The protein below binds the small molecule below.
Small molecule (SMILES): CC(C)[C@H](NC(=O)[C@H](CCCN=C(N)N)NC(=O)[C@@H](N)CCC(=O)O)C(=O)N[C@H](C=O)CCCCN

Sequence of chain 2.B:
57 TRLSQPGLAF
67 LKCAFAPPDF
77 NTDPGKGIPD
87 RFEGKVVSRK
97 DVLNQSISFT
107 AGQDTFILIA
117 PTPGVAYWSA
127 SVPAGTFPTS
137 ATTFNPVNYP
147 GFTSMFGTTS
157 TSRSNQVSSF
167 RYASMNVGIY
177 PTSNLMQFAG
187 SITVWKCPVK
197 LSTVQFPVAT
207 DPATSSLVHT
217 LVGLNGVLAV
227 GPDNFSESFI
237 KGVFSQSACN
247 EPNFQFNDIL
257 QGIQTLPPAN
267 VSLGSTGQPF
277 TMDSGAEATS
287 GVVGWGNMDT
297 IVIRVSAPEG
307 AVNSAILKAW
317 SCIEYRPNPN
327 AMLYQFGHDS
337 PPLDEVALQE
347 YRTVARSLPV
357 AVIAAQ

Binding-site contacts:
Ligand atom CG2 contacts residue PHE76 of chain 2.B at 3.8 Å (hydrophobic).